This small molecule binds to this protein.
Small molecule (SMILES): CC(=O)N[C@@H]1[C@@H](O)[C@H](O)[C@@H](CO)O[C@H]1O

Binding-site contacts:
Ligand atom C1 contacts residue ASN358 of chain 43.F at 1.4 Å.
Ligand atom O7 contacts residue SER345 of chain 43.F at 4.2 Å.
Ligand atom O7 contacts residue SER343 of chain 43.F at 4.3 Å.
Ligand atom C3 contacts residue ASN358 of chain 43.F at 3.8 Å.
Ligand atom O5 contacts residue ASN358 of chain 43.F at 2.4 Å (h-bond).
Ligand atom C7 contacts residue ASN358 of chain 43.F at 3.4 Å.
Ligand atom O7 contacts residue ASN358 of chain 43.F at 3.3 Å (h-bond).
Ligand atom C4 contacts residue ASN358 of chain 43.F at 4.2 Å.
Ligand atom C2 contacts residue ASN358 of chain 43.F at 2.5 Å.
Ligand atom C5 contacts residue ASN358 of chain 43.F at 3.6 Å.
Ligand atom N2 contacts residue ASN358 of chain 43.F at 2.9 Å (h-bond).

Sequence of chain 43.F:
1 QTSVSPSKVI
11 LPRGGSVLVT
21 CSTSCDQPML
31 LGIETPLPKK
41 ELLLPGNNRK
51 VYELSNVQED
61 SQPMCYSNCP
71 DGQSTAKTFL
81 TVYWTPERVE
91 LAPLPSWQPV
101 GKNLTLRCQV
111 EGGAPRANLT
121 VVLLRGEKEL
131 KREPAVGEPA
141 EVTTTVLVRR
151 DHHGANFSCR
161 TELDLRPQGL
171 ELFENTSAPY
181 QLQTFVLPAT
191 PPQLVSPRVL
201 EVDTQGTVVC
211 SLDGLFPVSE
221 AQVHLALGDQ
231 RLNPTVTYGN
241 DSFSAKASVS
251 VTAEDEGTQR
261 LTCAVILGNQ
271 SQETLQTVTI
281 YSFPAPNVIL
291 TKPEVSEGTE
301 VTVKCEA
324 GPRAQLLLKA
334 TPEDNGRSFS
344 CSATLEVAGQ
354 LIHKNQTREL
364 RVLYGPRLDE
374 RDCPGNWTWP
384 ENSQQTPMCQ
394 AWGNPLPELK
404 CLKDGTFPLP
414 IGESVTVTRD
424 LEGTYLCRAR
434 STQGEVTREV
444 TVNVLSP